A protein and the small-molecule ligand that binds it are described below.
Small molecule (SMILES): [H]/N=C(/N)N(C)Cc1ccc2c(c1)[C@H](NC(=O)C(=O)Nc1ccc(Cl)c(F)c1)[C@@H](CNC(=N)N)C2

Binding-site contacts:
Ligand atom CBC contacts residue GLU288 of chain 1.A at 3.1 Å.
Ligand atom OAK contacts residue GLY332 of chain 1.A at 2.9 Å (h-bond).
Ligand atom NBD contacts residue GLU288 of chain 1.A at 3.5 Å (salt-bridge).
Ligand atom CAB contacts residue MET334 of chain 1.A at 3.4 Å (hydrophobic).
Ligand atom NBG contacts residue ILE233 of chain 1.A at 3.6 Å.
Ligand atom CAJ contacts residue ASN284 of chain 1.A at 3.7 Å.
Ligand atom CAF contacts residue TRP286 of chain 1.A at 3.2 Å (hydrophobic).
Ligand atom NAI contacts residue MET285 of chain 1.A at 3.7 Å.
Ligand atom OAM contacts residue MET285 of chain 1.A at 2.8 Å (h-bond).
Ligand atom OAK contacts residue MET334 of chain 1.A at 3.0 Å.
Ligand atom CAD contacts residue VAL134 of chain 1.A at 3.6 Å (hydrophobic).
Ligand atom NBD contacts residue MET285 of chain 1.A at 3.4 Å (h-bond).
Ligand atom CAH contacts residue ASN284 of chain 1.A at 3.7 Å.
Ligand atom CAQ contacts residue GLY332 of chain 1.A at 3.6 Å.
Ligand atom NBB contacts residue MET285 of chain 1.A at 3.0 Å (h-bond).
Ligand atom OAK contacts residue TRP286 of chain 1.A at 3.0 Å.
Ligand atom CAH contacts residue TRP286 of chain 1.A at 3.6 Å (hydrophobic).
Ligand atom CAB contacts residue SER237 of chain 1.A at 3.7 Å.
Ligand atom CBC contacts residue VAL289 of chain 1.A at 3.4 Å (hydrophobic).
Ligand atom NBB contacts residue GLU288 of chain 1.A at 2.9 Å (salt-bridge).
Ligand atom NAN contacts residue GLY332 of chain 1.A at 3.2 Å (h-bond).
Ligand atom CLAE contacts residue ASN239 of chain 1.A at 3.7 Å.
Ligand atom OAM contacts residue ASN284 of chain 1.A at 3.0 Å (h-bond).
Ligand atom CAA contacts residue MET334 of chain 1.A at 3.3 Å (hydrophobic).
Ligand atom CLAE contacts residue VAL134 of chain 1.A at 3.2 Å.
Ligand atom CAG contacts residue TRP286 of chain 1.A at 3.0 Å (hydrophobic).
Ligand atom FAC contacts residue THR136 of chain 1.A at 3.4 Å.
Ligand atom NBD contacts residue GLY290 of chain 1.A at 2.8 Å (h-bond).
Ligand atom CAL contacts residue MET285 of chain 1.A at 3.5 Å (hydrophobic).
Ligand atom FAC contacts residue SER135 of chain 1.A at 3.6 Å.
Ligand atom CAJ contacts residue TRP286 of chain 1.A at 3.1 Å (hydrophobic).
Ligand atom FAC contacts residue MET334 of chain 1.A at 3.5 Å.
Ligand atom FAC contacts residue SER237 of chain 1.A at 2.9 Å.
Ligand atom NAI contacts residue ASN284 of chain 1.A at 2.8 Å (h-bond).
Ligand atom NBD contacts residue VAL289 of chain 1.A at 3.6 Å.
Ligand atom CLAE contacts residue PHE238 of chain 1.A at 3.4 Å.
Ligand atom CBC contacts residue MET285 of chain 1.A at 3.3 Å (hydrophobic).
Ligand atom NBD contacts residue ASN284 of chain 1.A at 3.6 Å.
Ligand atom CAL contacts residue TRP286 of chain 1.A at 3.5 Å (hydrophobic).
Ligand atom NAI contacts residue TRP286 of chain 1.A at 3.4 Å (h-bond).

Sequence of chain 1.A:
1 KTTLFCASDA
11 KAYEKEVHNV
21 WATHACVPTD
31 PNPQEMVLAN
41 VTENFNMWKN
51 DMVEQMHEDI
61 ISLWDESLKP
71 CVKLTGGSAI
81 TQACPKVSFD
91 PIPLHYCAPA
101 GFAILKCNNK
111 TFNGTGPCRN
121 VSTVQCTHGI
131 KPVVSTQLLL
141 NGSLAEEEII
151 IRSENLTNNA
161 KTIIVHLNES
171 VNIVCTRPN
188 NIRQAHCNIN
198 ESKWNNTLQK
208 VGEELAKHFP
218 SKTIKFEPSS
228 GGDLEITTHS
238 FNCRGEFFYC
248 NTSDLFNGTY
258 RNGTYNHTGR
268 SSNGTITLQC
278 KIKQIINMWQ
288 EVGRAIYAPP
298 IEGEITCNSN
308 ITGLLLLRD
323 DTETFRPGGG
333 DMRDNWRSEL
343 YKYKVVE